Sequence of chain 1.B:
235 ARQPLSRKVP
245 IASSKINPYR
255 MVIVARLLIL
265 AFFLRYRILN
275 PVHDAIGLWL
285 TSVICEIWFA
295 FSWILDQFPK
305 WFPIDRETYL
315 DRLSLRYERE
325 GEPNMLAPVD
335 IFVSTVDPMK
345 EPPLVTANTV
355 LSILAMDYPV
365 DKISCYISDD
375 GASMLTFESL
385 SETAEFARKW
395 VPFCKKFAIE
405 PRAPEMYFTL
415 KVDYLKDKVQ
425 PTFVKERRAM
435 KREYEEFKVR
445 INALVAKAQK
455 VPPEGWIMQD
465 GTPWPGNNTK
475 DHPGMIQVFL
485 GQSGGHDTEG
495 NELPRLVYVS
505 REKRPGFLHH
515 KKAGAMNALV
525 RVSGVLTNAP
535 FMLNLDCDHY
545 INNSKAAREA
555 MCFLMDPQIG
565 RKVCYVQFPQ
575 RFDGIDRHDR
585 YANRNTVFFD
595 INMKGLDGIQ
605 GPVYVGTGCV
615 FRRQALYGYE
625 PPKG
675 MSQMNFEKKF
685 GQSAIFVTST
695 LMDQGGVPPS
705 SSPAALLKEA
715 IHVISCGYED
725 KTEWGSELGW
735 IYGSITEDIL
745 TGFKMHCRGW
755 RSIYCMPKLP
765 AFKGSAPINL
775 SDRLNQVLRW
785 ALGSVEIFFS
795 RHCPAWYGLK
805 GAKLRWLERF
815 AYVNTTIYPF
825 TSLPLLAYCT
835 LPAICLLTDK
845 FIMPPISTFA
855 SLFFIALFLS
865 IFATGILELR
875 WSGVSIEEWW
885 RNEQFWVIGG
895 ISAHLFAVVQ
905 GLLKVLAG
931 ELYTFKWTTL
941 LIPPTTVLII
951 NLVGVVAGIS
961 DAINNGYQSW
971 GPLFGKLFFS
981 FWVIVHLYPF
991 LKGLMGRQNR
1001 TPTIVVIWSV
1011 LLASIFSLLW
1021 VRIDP

The protein below binds the small molecule below.
Small molecule (SMILES): OC[C@H]1O[C@@H](O[C@H]2[C@H](O)[C@@H](O)[C@H](O)O[C@@H]2CO)[C@H](O)[C@@H](O)[C@@H]1O

Binding-site contacts:
Ligand atom O6 contacts residue THR819 of chain 1.B at 3.3 Å.
Ligand atom O3 contacts residue THR740 of chain 1.B at 4.3 Å.
Ligand atom O2 contacts residue SER788 of chain 1.B at 4.0 Å.
Ligand atom C6 contacts residue VAL609 of chain 1.B at 4.2 Å (hydrophobic).
Ligand atom O5 contacts residue TRP784 of chain 1.B at 4.0 Å.
Ligand atom C2 contacts residue PHE592 of chain 1.B at 4.4 Å (hydrophobic).
Ligand atom O4 contacts residue TRP784 of chain 1.B at 3.8 Å.
Ligand atom C1 contacts residue TRP784 of chain 1.B at 4.2 Å (hydrophobic).
Ligand atom C5 contacts residue VAL609 of chain 1.B at 4.4 Å (hydrophobic).
Ligand atom O3 contacts residue ASN589 of chain 1.B at 3.7 Å.
Ligand atom C4 contacts residue TRP784 of chain 1.B at 4.3 Å (hydrophobic).
Ligand atom O2 contacts residue ILE743 of chain 1.B at 4.1 Å.
Ligand atom O6 contacts residue VAL609 of chain 1.B at 4.3 Å.
Ligand atom O6 contacts residue PHE592 of chain 1.B at 4.2 Å.
Ligand atom O6 contacts residue PHE593 of chain 1.B at 3.8 Å.
Ligand atom O4 contacts residue ASP742 of chain 1.B at 4.1 Å.
Ligand atom C5 contacts residue TYR822 of chain 1.B at 4.1 Å (hydrophobic).
Ligand atom C6 contacts residue TYR822 of chain 1.B at 3.5 Å (hydrophobic).
Ligand atom C6 contacts residue TRP784 of chain 1.B at 4.4 Å (hydrophobic).
Ligand atom O3 contacts residue ILE743 of chain 1.B at 4.3 Å.
Ligand atom O4 contacts residue TYR822 of chain 1.B at 4.3 Å.
Ligand atom O3 contacts residue TRP784 of chain 1.B at 3.8 Å.
Ligand atom C6 contacts residue THR819 of chain 1.B at 3.8 Å.
Ligand atom O2 contacts residue ASN589 of chain 1.B at 3.6 Å (h-bond).
Ligand atom C2 contacts residue TRP784 of chain 1.B at 3.9 Å (hydrophobic).
Ligand atom O4 contacts residue GLY610 of chain 1.B at 3.9 Å.
Ligand atom O2 contacts residue TYR822 of chain 1.B at 3.7 Å.
Ligand atom O4 contacts residue VAL609 of chain 1.B at 4.1 Å.
Ligand atom C3 contacts residue ILE743 of chain 1.B at 4.3 Å (hydrophobic).
Ligand atom O6 contacts residue GLN574 of chain 1.B at 4.4 Å.
Ligand atom O6 contacts residue ASN589 of chain 1.B at 4.1 Å.
Ligand atom C3 contacts residue TRP784 of chain 1.B at 4.4 Å (hydrophobic).
Ligand atom C2 contacts residue ASN589 of chain 1.B at 4.2 Å.
Ligand atom O2 contacts residue TRP784 of chain 1.B at 4.2 Å.